Sequence of chain 1.H:
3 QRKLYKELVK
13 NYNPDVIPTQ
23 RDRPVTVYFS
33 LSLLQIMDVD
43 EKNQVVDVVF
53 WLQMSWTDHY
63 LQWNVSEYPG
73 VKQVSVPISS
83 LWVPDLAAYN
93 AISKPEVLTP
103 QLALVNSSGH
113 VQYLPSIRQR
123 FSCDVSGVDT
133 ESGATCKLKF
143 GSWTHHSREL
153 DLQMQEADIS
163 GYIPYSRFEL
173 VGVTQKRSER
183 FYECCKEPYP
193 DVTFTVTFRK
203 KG

Binding-site contacts:
Ligand atom C6 contacts residue HIS112 of chain 1.H at 4.2 Å.
Ligand atom C7 contacts residue SER109 of chain 1.H at 4.3 Å.
Ligand atom O7 contacts residue SER109 of chain 1.H at 4.3 Å.
Ligand atom N2 contacts residue ASN108 of chain 1.H at 2.9 Å.
Ligand atom C4 contacts residue ASN108 of chain 1.H at 4.3 Å.
Ligand atom C1 contacts residue ASN108 of chain 1.H at 1.5 Å.
Ligand atom O7 contacts residue ASN108 of chain 1.H at 3.2 Å (h-bond).
Ligand atom C8 contacts residue SER109 of chain 1.H at 3.9 Å.
Ligand atom C3 contacts residue ASN108 of chain 1.H at 3.9 Å.
Ligand atom O5 contacts residue ASN108 of chain 1.H at 2.4 Å (h-bond).
Ligand atom C5 contacts residue ASN108 of chain 1.H at 3.6 Å.
Ligand atom O5 contacts residue HIS112 of chain 1.H at 3.7 Å.
Ligand atom C7 contacts residue SER110 of chain 1.H at 3.7 Å.
Ligand atom C5 contacts residue HIS112 of chain 1.H at 4.0 Å.
Ligand atom C1 contacts residue HIS112 of chain 1.H at 3.7 Å.
Ligand atom C1 contacts residue SER110 of chain 1.H at 4.1 Å.
Ligand atom C7 contacts residue ASN108 of chain 1.H at 3.3 Å.
Ligand atom C2 contacts residue ASN108 of chain 1.H at 2.6 Å.
Ligand atom C8 contacts residue SER110 of chain 1.H at 3.6 Å.
Ligand atom N2 contacts residue SER110 of chain 1.H at 3.0 Å (h-bond).
Ligand atom C2 contacts residue SER110 of chain 1.H at 4.1 Å.

This protein binds this small molecule.
Small molecule (SMILES): CC(=O)N[C@H]1[C@H](O[C@H]2[C@H](O)[C@@H](NC(C)=O)CO[C@@H]2CO)O[C@H](CO)[C@@H](O)[C@@H]1O